The small molecule below binds the protein below.
Small molecule (SMILES): Nc1ncnc2c1ncn2[C@H]1C[C@H](O)[C@@H](CO[P](=O)(O)O[P](=O)(O)OP(=O)(O)O)O1

Binding-site contacts:
Ligand atom O1G contacts residue ASP645 of chain 1.D at 2.9 Å (salt-bridge).
Ligand atom C5' contacts residue ASP882 of chain 1.D at 3.6 Å.
Ligand atom O1A contacts residue ASP645 of chain 1.D at 3.5 Å (salt-bridge).
Ligand atom C2' contacts residue ASN833 of chain 1.D at 3.8 Å.
Ligand atom O3G contacts residue ARG786 of chain 1.D at 3.6 Å (salt-bridge).
Ligand atom O1B contacts residue VAL646 of chain 1.D at 3.4 Å (h-bond).
Ligand atom O1B contacts residue MET649 of chain 1.D at 3.3 Å (h-bond).
Ligand atom O2G contacts residue ARG786 of chain 1.D at 3.0 Å (salt-bridge).
Ligand atom O3B contacts residue CA1 of chain 1.L at 3.9 Å.
Ligand atom O3B contacts residue SER648 of chain 1.D at 3.4 Å (h-bond).
Ligand atom C2 contacts residue ASN833 of chain 1.D at 3.7 Å.
Ligand atom O3' contacts residue TYR650 of chain 1.D at 3.6 Å.
Ligand atom PA contacts residue LYS829 of chain 1.D at 3.6 Å.
Ligand atom O1B contacts residue ASP882 of chain 1.D at 3.2 Å (salt-bridge).
Ligand atom PA contacts residue CA1 of chain 1.L at 3.6 Å.
Ligand atom O2B contacts residue ASN833 of chain 1.D at 2.8 Å (h-bond).
Ligand atom O1A contacts residue ASP882 of chain 1.D at 2.8 Å (salt-bridge).
Ligand atom O3A contacts residue CA1 of chain 1.L at 3.5 Å.
Ligand atom PB contacts residue SER648 of chain 1.D at 3.7 Å.
Ligand atom O3A contacts residue LYS829 of chain 1.D at 3.0 Å (salt-bridge).
Ligand atom O3' contacts residue ASN833 of chain 1.D at 3.7 Å.
Ligand atom O2A contacts residue LYS829 of chain 1.D at 2.8 Å (salt-bridge).
Ligand atom O2B contacts residue MET649 of chain 1.D at 3.9 Å.
Ligand atom PG contacts residue CA1 of chain 1.L at 3.6 Å.
Ligand atom O3G contacts residue LYS790 of chain 1.D at 3.2 Å (salt-bridge).
Ligand atom PG contacts residue ARG786 of chain 1.D at 3.7 Å.
Ligand atom O1A contacts residue CA1 of chain 1.L at 2.5 Å.
Ligand atom O2B contacts residue SER648 of chain 1.D at 3.6 Å.
Ligand atom O2G contacts residue LYS829 of chain 1.D at 3.3 Å (salt-bridge).
Ligand atom O1B contacts residue CA1 of chain 1.L at 2.3 Å.
Ligand atom C3' contacts residue ASN833 of chain 1.D at 3.6 Å.
Ligand atom O3G contacts residue SER648 of chain 1.D at 3.6 Å.
Ligand atom C2' contacts residue TYR650 of chain 1.D at 3.6 Å (hydrophobic).
Ligand atom PB contacts residue CA1 of chain 1.L at 3.3 Å.
Ligand atom O3' contacts residue MET649 of chain 1.D at 3.6 Å.
Ligand atom O1G contacts residue VAL646 of chain 1.D at 3.6 Å (h-bond).
Ligand atom O3B contacts residue ARG786 of chain 1.D at 3.0 Å (salt-bridge).
Ligand atom O1B contacts residue SER648 of chain 1.D at 3.2 Å (h-bond).
Ligand atom PG contacts residue SER648 of chain 1.D at 3.9 Å.
Ligand atom O1G contacts residue CA1 of chain 1.L at 2.3 Å.

Sequence of chain 1.D:
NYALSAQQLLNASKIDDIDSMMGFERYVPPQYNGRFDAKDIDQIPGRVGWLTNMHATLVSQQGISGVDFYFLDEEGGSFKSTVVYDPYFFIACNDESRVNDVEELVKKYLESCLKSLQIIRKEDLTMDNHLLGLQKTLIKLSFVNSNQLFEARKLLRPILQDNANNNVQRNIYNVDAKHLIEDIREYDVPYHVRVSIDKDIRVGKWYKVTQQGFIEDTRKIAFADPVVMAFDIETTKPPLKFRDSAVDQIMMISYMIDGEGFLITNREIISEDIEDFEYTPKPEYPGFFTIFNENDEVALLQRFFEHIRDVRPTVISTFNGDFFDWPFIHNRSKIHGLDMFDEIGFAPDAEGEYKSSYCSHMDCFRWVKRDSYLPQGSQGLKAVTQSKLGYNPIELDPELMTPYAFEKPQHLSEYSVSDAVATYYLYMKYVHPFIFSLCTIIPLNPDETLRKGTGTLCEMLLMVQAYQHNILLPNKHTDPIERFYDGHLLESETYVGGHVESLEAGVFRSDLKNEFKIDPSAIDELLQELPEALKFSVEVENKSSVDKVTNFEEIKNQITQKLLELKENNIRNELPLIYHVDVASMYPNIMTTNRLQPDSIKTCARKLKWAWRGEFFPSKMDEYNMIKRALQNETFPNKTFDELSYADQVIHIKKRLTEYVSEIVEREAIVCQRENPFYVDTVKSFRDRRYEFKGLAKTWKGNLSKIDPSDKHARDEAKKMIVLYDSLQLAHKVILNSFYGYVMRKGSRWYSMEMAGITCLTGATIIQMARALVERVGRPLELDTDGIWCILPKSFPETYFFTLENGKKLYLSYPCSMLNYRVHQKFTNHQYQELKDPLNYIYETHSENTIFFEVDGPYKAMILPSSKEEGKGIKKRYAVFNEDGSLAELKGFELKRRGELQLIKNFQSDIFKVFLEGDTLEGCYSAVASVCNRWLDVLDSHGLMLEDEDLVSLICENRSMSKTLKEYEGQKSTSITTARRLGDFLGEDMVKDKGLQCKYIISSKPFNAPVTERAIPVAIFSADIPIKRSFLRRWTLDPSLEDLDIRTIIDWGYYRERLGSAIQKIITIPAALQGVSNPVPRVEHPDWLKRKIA